Binding-site contacts:
Ligand atom C64 contacts residue PAR1 of chain 1.VF at 3.8 Å.
Ligand atom C43 contacts residue LYS107 of chain 1.F at 3.8 Å.
Ligand atom C61 contacts residue PRO1 of chain 1.CA at 3.6 Å (hydrophobic).
Ligand atom O44 contacts residue PAR1 of chain 1.VF at 3.9 Å.
Ligand atom O31 contacts residue LYS107 of chain 1.F at 3.5 Å.
Ligand atom O44 contacts residue LYS203 of chain 1.P at 4.1 Å.
Ligand atom C54 contacts residue PAR1 of chain 1.VF at 4.0 Å.
Ligand atom C44 contacts residue PAR1 of chain 1.VF at 4.3 Å.
Ligand atom N21 contacts residue LYS107 of chain 1.F at 3.5 Å (salt-bridge).
Ligand atom O51 contacts residue PRO1 of chain 1.CA at 4.2 Å.
Ligand atom O61 contacts residue SER2 of chain 1.CA at 4.2 Å.
Ligand atom C21 contacts residue LYS107 of chain 1.F at 4.3 Å.
Ligand atom O61 contacts residue PRO1 of chain 1.CA at 3.6 Å (h-bond).
Ligand atom C53 contacts residue LYS107 of chain 1.F at 4.1 Å.
Ligand atom O53 contacts residue LYS107 of chain 1.F at 3.5 Å (salt-bridge).
Ligand atom O43 contacts residue LYS107 of chain 1.F at 3.9 Å.

Sequence of chain 1.P:
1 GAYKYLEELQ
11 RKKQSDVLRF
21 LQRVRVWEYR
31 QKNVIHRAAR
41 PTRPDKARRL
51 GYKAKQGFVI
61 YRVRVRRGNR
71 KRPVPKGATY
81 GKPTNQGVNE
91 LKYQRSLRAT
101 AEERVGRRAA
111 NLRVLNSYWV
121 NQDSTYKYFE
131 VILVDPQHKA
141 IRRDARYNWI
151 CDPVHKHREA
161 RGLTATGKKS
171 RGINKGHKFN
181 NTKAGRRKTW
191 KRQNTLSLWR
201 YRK

Sequence of chain 1.CA:
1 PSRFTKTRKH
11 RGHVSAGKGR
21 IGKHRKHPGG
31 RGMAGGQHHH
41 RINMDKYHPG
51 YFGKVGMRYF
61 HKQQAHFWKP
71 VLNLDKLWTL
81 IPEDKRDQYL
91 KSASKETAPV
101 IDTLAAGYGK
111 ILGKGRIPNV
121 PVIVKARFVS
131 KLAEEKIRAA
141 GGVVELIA

Sequence of chain 1.F:
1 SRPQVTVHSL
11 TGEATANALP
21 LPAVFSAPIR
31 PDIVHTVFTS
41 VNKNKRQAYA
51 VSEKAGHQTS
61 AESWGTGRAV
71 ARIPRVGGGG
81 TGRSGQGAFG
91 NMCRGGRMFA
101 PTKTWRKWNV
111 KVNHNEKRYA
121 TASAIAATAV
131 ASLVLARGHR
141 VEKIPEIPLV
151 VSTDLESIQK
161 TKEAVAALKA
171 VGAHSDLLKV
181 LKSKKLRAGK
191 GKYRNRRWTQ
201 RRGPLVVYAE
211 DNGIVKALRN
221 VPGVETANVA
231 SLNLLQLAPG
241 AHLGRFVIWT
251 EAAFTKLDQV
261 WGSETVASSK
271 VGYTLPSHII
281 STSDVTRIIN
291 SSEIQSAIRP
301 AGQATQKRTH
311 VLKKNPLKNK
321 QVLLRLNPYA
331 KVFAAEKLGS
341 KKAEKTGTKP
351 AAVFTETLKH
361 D

This protein binds this small molecule.
Small molecule (SMILES): NC[C@@H]1O[C@H](O[C@H]2[C@@H](O)[C@H](O[C@@H]3[C@@H](O)[C@H](N)C[C@H](N)[C@H]3O[C@H]3O[C@H](CO)[C@@H](O)[C@H](O)[C@H]3N)O[C@@H]2CO)[C@H](N)[C@@H](O)[C@@H]1O